Sequence of chain 1.A:
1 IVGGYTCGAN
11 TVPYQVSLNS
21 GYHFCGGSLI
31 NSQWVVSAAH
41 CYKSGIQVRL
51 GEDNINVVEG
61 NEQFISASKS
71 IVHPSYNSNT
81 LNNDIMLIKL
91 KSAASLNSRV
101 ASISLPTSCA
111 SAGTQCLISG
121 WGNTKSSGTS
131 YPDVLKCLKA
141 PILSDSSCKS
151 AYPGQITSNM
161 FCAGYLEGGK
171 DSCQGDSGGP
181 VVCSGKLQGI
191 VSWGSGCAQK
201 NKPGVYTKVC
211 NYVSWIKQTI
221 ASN

This small molecule binds to this protein.
Small molecule (SMILES): C[C@H](NC(=O)CCC(=O)c1cccs1)c1cccnc1

Binding-site contacts:
Ligand atom C7 contacts residue LYS139 of chain 1.A at 3.8 Å.
Ligand atom C14 contacts residue TYR5 of chain 1.A at 3.3 Å (hydrophobic).
Ligand atom C2 contacts residue LYS139 of chain 1.A at 3.8 Å.
Ligand atom C6 contacts residue LYS139 of chain 1.A at 3.8 Å.
Ligand atom N1 contacts residue LEU117 of chain 1.A at 4.2 Å.
Ligand atom C9 contacts residue LYS139 of chain 1.A at 3.6 Å.
Ligand atom O1 contacts residue LEU117 of chain 1.A at 4.3 Å.
Ligand atom C8 contacts residue LYS139 of chain 1.A at 3.8 Å.
Ligand atom S contacts residue GLN115 of chain 1.A at 4.2 Å.
Ligand atom N1 contacts residue TYR5 of chain 1.A at 2.7 Å (h-bond).
Ligand atom O contacts residue LYS139 of chain 1.A at 2.7 Å (salt-bridge).
Ligand atom C5 contacts residue LYS139 of chain 1.A at 4.3 Å.
Ligand atom C12 contacts residue LEU117 of chain 1.A at 4.3 Å (hydrophobic).
Ligand atom C13 contacts residue VAL12 of chain 1.A at 4.3 Å (hydrophobic).
Ligand atom C13 contacts residue LEU117 of chain 1.A at 3.9 Å (hydrophobic).
Ligand atom C12 contacts residue VAL12 of chain 1.A at 4.5 Å (hydrophobic).
Ligand atom S contacts residue CYS116 of chain 1.A at 3.4 Å.
Ligand atom N1 contacts residue CYS137 of chain 1.A at 4.4 Å.
Ligand atom C13 contacts residue CYS7 of chain 1.A at 4.3 Å (hydrophobic).
Ligand atom C13 contacts residue TYR5 of chain 1.A at 3.8 Å (hydrophobic).
Ligand atom C12 contacts residue THR11 of chain 1.A at 3.6 Å.
Ligand atom C14 contacts residue LYS139 of chain 1.A at 4.2 Å.
Ligand atom C13 contacts residue CYS137 of chain 1.A at 4.0 Å (hydrophobic).
Ligand atom C8 contacts residue GLN115 of chain 1.A at 3.7 Å.
Ligand atom C4 contacts residue LYS139 of chain 1.A at 4.5 Å.
Ligand atom C9 contacts residue CYS116 of chain 1.A at 3.5 Å (hydrophobic).
Ligand atom C9 contacts residue GLN115 of chain 1.A at 3.6 Å.
Ligand atom S contacts residue LEU117 of chain 1.A at 3.7 Å.
Ligand atom C11 contacts residue THR11 of chain 1.A at 4.4 Å.
Ligand atom S contacts residue LYS139 of chain 1.A at 3.9 Å.
Ligand atom C13 contacts residue THR11 of chain 1.A at 4.0 Å.